Binding-site contacts:
Ligand atom N2 contacts residue ASN423 of chain 1.A at 2.8 Å (h-bond).
Ligand atom C3 contacts residue THR425 of chain 1.A at 4.3 Å.
Ligand atom C2 contacts residue THR425 of chain 1.A at 4.1 Å.
Ligand atom C8 contacts residue ASN423 of chain 1.A at 3.5 Å.
Ligand atom O5 contacts residue ASN423 of chain 1.A at 2.5 Å (h-bond).
Ligand atom O6 contacts residue GLN784 of chain 1.A at 4.5 Å.
Ligand atom C5 contacts residue THR425 of chain 1.A at 4.1 Å.
Ligand atom C5 contacts residue ASN423 of chain 1.A at 3.8 Å.
Ligand atom O7 contacts residue ASN423 of chain 1.A at 4.1 Å.
Ligand atom C4 contacts residue THR425 of chain 1.A at 3.7 Å.
Ligand atom C6 contacts residue GLN784 of chain 1.A at 4.4 Å.
Ligand atom C3 contacts residue ASN423 of chain 1.A at 3.8 Å.
Ligand atom O6 contacts residue ASN423 of chain 1.A at 3.7 Å.
Ligand atom O5 contacts residue THR425 of chain 1.A at 3.8 Å.
Ligand atom C1 contacts residue ASN423 of chain 1.A at 1.5 Å.
Ligand atom O3 contacts residue THR425 of chain 1.A at 4.5 Å.
Ligand atom O6 contacts residue THR425 of chain 1.A at 3.3 Å.
Ligand atom C2 contacts residue ASN423 of chain 1.A at 2.4 Å.
Ligand atom C1 contacts residue THR425 of chain 1.A at 4.5 Å.
Ligand atom C7 contacts residue ASN423 of chain 1.A at 3.3 Å.
Ligand atom C6 contacts residue THR425 of chain 1.A at 4.1 Å.
Ligand atom C4 contacts residue ASN423 of chain 1.A at 4.3 Å.
Ligand atom O6 contacts residue ILE424 of chain 1.A at 3.4 Å (h-bond).

The small molecule below binds the protein below.
Small molecule (SMILES): CC(=O)N[C@@H]1[C@@H](O)[C@H](O)[C@@H](CO)O[C@H]1O

Sequence of chain 1.A:
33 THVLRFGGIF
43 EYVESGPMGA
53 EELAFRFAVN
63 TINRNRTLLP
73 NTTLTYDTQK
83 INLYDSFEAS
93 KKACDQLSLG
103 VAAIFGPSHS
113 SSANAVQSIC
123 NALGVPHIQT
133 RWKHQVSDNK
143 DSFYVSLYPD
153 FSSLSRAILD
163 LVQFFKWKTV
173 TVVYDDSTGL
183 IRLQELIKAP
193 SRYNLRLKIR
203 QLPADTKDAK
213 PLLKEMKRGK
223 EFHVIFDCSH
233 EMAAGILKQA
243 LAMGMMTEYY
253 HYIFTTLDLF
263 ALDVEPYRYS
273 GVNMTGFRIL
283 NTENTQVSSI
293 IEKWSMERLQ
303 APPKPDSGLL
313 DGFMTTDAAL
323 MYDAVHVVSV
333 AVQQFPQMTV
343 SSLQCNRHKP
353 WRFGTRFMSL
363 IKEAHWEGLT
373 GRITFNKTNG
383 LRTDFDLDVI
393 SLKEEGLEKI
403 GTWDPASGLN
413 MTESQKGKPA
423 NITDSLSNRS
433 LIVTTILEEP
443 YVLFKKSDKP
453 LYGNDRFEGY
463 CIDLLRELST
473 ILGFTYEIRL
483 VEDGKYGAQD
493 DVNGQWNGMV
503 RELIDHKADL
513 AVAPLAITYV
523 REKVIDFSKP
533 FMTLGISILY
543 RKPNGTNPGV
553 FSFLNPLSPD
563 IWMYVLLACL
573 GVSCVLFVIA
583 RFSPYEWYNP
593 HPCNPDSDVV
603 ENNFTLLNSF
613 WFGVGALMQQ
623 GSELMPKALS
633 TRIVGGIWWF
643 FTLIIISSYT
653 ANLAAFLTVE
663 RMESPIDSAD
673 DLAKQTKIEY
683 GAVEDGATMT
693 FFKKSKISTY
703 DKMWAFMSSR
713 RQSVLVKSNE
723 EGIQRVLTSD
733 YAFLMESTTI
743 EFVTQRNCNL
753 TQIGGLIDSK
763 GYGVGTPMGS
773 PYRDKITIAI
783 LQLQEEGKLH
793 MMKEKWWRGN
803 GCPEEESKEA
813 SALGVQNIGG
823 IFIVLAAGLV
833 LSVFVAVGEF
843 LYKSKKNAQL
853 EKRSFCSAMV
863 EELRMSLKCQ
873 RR